Sequence of chain 1.C:
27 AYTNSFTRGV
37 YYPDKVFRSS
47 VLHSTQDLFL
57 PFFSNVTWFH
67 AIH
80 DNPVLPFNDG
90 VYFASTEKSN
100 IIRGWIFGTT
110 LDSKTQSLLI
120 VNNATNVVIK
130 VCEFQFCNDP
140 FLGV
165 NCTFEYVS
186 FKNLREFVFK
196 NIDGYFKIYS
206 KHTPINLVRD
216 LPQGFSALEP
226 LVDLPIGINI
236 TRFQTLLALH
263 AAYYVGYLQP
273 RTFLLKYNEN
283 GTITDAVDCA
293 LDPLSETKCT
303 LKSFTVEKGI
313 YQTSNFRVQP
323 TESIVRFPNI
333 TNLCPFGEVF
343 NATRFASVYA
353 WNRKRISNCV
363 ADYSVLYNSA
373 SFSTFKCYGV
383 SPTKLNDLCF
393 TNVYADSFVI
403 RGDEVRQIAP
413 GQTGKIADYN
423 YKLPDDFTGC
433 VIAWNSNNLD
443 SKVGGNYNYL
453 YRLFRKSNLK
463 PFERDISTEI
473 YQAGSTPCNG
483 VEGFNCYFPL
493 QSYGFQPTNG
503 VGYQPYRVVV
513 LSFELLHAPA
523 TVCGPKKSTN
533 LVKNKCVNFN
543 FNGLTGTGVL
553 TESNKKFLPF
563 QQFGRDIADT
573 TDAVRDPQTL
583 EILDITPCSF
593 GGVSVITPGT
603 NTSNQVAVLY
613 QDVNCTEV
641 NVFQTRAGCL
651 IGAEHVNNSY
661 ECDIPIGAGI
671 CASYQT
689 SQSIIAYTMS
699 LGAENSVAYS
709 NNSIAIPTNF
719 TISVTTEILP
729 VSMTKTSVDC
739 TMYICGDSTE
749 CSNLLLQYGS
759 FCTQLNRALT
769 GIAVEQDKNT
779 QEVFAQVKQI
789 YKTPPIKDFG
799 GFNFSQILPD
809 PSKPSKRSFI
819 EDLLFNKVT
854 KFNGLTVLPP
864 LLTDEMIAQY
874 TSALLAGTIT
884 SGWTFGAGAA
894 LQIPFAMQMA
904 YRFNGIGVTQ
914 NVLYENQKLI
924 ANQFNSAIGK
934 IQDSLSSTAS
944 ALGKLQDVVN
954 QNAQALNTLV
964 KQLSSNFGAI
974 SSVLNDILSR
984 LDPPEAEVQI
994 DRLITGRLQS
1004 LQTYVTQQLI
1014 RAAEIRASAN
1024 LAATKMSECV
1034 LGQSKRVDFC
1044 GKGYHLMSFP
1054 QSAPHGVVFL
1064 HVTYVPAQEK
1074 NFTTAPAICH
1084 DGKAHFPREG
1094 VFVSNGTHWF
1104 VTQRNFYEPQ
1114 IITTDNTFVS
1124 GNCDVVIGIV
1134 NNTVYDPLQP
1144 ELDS

Binding-site contacts:
Ligand atom O6 contacts residue GLU281 of chain 1.C at 3.6 Å.
Ligand atom O5 contacts residue ASN282 of chain 1.C at 2.5 Å (h-bond).
Ligand atom C7 contacts residue LYS558 of chain 1.B at 4.2 Å.
Ligand atom C4 contacts residue ASN282 of chain 1.C at 4.3 Å.
Ligand atom C2 contacts residue ASN282 of chain 1.C at 2.5 Å.
Ligand atom O7 contacts residue ASN282 of chain 1.C at 4.4 Å.
Ligand atom N2 contacts residue ASN282 of chain 1.C at 2.8 Å (h-bond).
Ligand atom C3 contacts residue ASN282 of chain 1.C at 3.8 Å.
Ligand atom C5 contacts residue ASN282 of chain 1.C at 3.8 Å.
Ligand atom O7 contacts residue LYS558 of chain 1.B at 4.1 Å.
Ligand atom C1 contacts residue ASN282 of chain 1.C at 1.5 Å.
Ligand atom C8 contacts residue LYS558 of chain 1.B at 3.3 Å.
Ligand atom O6 contacts residue ASN282 of chain 1.C at 4.0 Å.
Ligand atom C7 contacts residue ASN282 of chain 1.C at 3.6 Å.
Ligand atom C8 contacts residue ASN282 of chain 1.C at 4.0 Å.

This small molecule binds to this protein.
Small molecule (SMILES): CC(=O)N[C@@H]1[C@@H](O)[C@H](O)[C@@H](CO)O[C@H]1O

Sequence of chain 1.B:
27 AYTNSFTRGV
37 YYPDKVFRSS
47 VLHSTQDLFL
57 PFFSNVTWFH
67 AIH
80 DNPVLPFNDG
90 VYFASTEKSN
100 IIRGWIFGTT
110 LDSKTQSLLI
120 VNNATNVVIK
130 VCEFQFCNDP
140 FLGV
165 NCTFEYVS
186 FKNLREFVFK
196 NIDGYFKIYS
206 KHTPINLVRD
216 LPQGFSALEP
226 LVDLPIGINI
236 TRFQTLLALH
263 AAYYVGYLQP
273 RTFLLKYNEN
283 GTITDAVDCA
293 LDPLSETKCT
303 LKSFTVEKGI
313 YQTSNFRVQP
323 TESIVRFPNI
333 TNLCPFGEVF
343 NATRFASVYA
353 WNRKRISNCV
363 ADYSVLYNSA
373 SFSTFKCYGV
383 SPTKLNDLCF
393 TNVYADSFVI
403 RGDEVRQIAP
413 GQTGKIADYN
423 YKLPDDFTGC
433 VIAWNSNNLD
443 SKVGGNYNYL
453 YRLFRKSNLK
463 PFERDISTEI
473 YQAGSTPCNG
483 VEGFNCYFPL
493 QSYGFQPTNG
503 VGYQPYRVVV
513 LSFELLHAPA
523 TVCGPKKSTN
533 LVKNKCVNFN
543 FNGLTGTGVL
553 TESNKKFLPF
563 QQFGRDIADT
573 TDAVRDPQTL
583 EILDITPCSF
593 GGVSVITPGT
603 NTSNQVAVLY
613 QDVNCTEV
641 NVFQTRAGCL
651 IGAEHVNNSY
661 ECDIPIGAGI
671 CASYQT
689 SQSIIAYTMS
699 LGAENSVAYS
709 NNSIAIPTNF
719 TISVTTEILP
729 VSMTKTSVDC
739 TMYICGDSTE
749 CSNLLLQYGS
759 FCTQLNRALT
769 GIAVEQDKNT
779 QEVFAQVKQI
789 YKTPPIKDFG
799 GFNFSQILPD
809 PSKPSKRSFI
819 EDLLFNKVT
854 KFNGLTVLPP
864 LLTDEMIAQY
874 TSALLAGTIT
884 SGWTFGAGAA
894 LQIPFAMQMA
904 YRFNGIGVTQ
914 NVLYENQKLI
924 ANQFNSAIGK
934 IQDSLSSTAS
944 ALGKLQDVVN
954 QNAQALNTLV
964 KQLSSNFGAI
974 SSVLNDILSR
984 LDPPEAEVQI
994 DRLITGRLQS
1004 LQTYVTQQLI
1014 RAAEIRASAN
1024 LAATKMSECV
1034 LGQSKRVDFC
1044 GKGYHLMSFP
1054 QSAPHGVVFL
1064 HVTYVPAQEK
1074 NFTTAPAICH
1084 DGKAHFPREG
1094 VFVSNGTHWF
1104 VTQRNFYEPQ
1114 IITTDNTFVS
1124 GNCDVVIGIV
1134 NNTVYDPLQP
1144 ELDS